Binding-site contacts:
Ligand atom C5 contacts residue SER532 of chain 1.A at 4.4 Å.
Ligand atom O3 contacts residue ASN534 of chain 1.A at 4.4 Å.
Ligand atom C1 contacts residue ASN534 of chain 1.A at 1.5 Å.
Ligand atom C5 contacts residue ARG572 of chain 1.A at 3.9 Å.
Ligand atom C5 contacts residue ASN534 of chain 1.A at 3.7 Å.
Ligand atom N2 contacts residue ASN534 of chain 1.A at 2.9 Å (h-bond).
Ligand atom C1 contacts residue ASN533 of chain 1.A at 4.0 Å.
Ligand atom C6 contacts residue ASN509 of chain 1.A at 4.0 Å.
Ligand atom O5 contacts residue SER532 of chain 1.A at 4.4 Å.
Ligand atom C3 contacts residue ASN534 of chain 1.A at 3.8 Å.
Ligand atom C7 contacts residue ASN534 of chain 1.A at 3.0 Å.
Ligand atom C6 contacts residue ASN533 of chain 1.A at 4.0 Å.
Ligand atom O5 contacts residue SER510 of chain 1.A at 4.4 Å.
Ligand atom O5 contacts residue ASN533 of chain 1.A at 3.4 Å (h-bond).
Ligand atom C5 contacts residue ASN509 of chain 1.A at 4.2 Å.
Ligand atom C6 contacts residue SER532 of chain 1.A at 3.2 Å.
Ligand atom O4 contacts residue ARG572 of chain 1.A at 3.4 Å (salt-bridge).
Ligand atom C5 contacts residue ASN533 of chain 1.A at 4.2 Å.
Ligand atom O6 contacts residue TYR624 of chain 1.A at 3.8 Å.
Ligand atom O7 contacts residue ASN534 of chain 1.A at 3.3 Å (h-bond).
Ligand atom C3 contacts residue ARG572 of chain 1.A at 3.8 Å.
Ligand atom C1 contacts residue SER510 of chain 1.A at 4.2 Å.
Ligand atom C8 contacts residue NAG1 of chain 1.L at 3.5 Å.
Ligand atom C8 contacts residue ASN534 of chain 1.A at 3.5 Å.
Ligand atom O6 contacts residue ASN533 of chain 1.A at 3.3 Å (h-bond).
Ligand atom O5 contacts residue ASN534 of chain 1.A at 2.4 Å (h-bond).
Ligand atom C2 contacts residue ASN534 of chain 1.A at 2.4 Å.
Ligand atom C4 contacts residue ASN534 of chain 1.A at 4.4 Å.
Ligand atom O5 contacts residue ASN509 of chain 1.A at 3.7 Å.
Ligand atom C4 contacts residue ARG572 of chain 1.A at 3.9 Å.
Ligand atom O6 contacts residue SER532 of chain 1.A at 3.1 Å.
Ligand atom C8 contacts residue ASN508 of chain 1.A at 4.3 Å.
Ligand atom O3 contacts residue ARG572 of chain 1.A at 4.5 Å.

Sequence of chain 1.A:
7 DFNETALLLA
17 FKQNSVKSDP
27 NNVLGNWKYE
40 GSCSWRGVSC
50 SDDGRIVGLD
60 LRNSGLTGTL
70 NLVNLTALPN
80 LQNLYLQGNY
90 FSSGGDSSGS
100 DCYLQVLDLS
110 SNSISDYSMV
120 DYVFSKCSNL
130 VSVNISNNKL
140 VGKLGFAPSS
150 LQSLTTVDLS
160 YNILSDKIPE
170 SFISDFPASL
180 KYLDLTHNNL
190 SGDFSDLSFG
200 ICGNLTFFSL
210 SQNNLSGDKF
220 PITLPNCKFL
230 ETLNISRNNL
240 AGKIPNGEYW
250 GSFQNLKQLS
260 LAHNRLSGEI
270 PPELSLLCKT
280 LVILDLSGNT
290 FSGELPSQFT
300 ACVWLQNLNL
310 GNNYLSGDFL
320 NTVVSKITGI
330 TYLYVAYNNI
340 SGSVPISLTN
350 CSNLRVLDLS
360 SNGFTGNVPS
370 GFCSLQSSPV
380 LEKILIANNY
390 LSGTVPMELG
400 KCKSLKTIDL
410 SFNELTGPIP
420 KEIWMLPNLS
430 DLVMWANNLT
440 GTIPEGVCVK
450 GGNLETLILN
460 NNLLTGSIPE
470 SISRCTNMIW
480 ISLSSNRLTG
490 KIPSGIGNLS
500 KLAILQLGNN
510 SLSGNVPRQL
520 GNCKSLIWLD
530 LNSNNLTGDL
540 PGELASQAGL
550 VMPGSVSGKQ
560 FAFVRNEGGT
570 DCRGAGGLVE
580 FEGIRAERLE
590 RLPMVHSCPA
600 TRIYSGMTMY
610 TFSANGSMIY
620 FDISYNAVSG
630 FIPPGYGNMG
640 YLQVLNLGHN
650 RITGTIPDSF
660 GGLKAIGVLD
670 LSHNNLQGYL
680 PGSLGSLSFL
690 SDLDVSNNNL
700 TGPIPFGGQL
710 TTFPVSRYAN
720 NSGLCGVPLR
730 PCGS

The protein below binds the small molecule below.
Small molecule (SMILES): CC(=O)N[C@H]1[C@H](O[C@H]2[C@H](O)[C@@H](NC(C)=O)CO[C@@H]2CO)O[C@H](CO)[C@@H](O)[C@@H]1O